Sequence of chain 1.I:
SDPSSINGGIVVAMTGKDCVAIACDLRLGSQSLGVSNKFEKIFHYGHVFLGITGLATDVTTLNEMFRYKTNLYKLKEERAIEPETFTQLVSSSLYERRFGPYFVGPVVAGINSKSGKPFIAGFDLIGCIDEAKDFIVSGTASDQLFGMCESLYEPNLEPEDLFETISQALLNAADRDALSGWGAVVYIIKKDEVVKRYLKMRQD

A small-molecule ligand and the protein it binds are described below.
Small molecule (SMILES): CC(C)C[C@@H](CO)NC(=O)[C@H](C)NC(=O)[C@@H](N)CCC(N)=O

Binding-site contacts:
Ligand atom CB contacts residue MYR1 of chain 1.RA at 3.6 Å.
Ligand atom CB contacts residue GLY47 of chain 1.H at 3.4 Å.
Ligand atom N contacts residue THR1 of chain 1.H at 3.6 Å (h-bond).
Ligand atom N contacts residue THR21 of chain 1.H at 3.6 Å.
Ligand atom N contacts residue ASP125 of chain 1.I at 3.7 Å.
Ligand atom O contacts residue ALA49 of chain 1.H at 3.0 Å (h-bond).
Ligand atom CG contacts residue SER20 of chain 1.H at 3.9 Å.
Ligand atom O contacts residue SER20 of chain 1.H at 3.8 Å.
Ligand atom O contacts residue THR1 of chain 1.H at 2.3 Å (h-bond).
Ligand atom N contacts residue MYR1 of chain 1.RA at 1.3 Å.
Ligand atom NE2 contacts residue SER20 of chain 1.H at 2.5 Å (h-bond).
Ligand atom O contacts residue THR48 of chain 1.H at 4.0 Å.
Ligand atom CB contacts residue LYS33 of chain 1.H at 3.8 Å.
Ligand atom CD2 contacts residue THR1 of chain 1.H at 3.9 Å.
Ligand atom CG contacts residue THR1 of chain 1.H at 3.2 Å.
Ligand atom O contacts residue GLY47 of chain 1.H at 3.6 Å (h-bond).
Ligand atom C contacts residue MYR1 of chain 1.RA at 2.7 Å.
Ligand atom C contacts residue GLY47 of chain 1.H at 3.5 Å.
Ligand atom CD contacts residue SER20 of chain 1.H at 3.6 Å.
Ligand atom CB contacts residue THR1 of chain 1.H at 2.6 Å.
Ligand atom N contacts residue MYR1 of chain 1.RA at 3.2 Å (h-bond).
Ligand atom CA contacts residue ALA49 of chain 1.H at 4.0 Å (hydrophobic).
Ligand atom CD2 contacts residue LYS33 of chain 1.H at 4.0 Å.
Ligand atom CA contacts residue THR1 of chain 1.H at 2.4 Å.
Ligand atom N contacts residue GLY47 of chain 1.H at 3.2 Å (h-bond).
Ligand atom CD1 contacts residue GLY47 of chain 1.H at 2.7 Å.
Ligand atom C contacts residue ALA49 of chain 1.H at 4.0 Å (hydrophobic).
Ligand atom CG contacts residue GLY47 of chain 1.H at 3.3 Å.
Ligand atom CG contacts residue ALA49 of chain 1.H at 4.0 Å (hydrophobic).
Ligand atom CB contacts residue ASP125 of chain 1.I at 3.9 Å.
Ligand atom CA contacts residue GLY47 of chain 1.H at 3.2 Å.
Ligand atom C contacts residue THR1 of chain 1.H at 1.4 Å.
Ligand atom C contacts residue THR21 of chain 1.H at 4.0 Å.
Ligand atom CA contacts residue MYR1 of chain 1.RA at 2.5 Å.
Ligand atom CD1 contacts residue THR1 of chain 1.H at 2.8 Å.
Ligand atom CD1 contacts residue ALA46 of chain 1.H at 3.2 Å (hydrophobic).
Ligand atom O contacts residue MYR1 of chain 1.RA at 2.9 Å (h-bond).
Ligand atom CA contacts residue MYR1 of chain 1.RA at 3.9 Å.
Ligand atom CD2 contacts residue GLY45 of chain 1.H at 4.0 Å.
Ligand atom O contacts residue THR21 of chain 1.H at 3.3 Å (h-bond).

Sequence of chain 1.H:
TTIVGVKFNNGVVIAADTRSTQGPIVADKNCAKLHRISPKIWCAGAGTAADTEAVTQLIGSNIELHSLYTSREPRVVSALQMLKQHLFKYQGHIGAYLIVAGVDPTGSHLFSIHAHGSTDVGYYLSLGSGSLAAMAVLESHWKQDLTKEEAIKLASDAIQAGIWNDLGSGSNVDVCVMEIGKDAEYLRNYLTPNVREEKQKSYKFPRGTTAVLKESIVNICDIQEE